A protein and the small-molecule ligand that binds it are described below.
Small molecule (SMILES): CC(=O)N[C@H]1[C@H](O[C@H]2[C@H](O[C@@H]3O[C@@H](C)[C@@H](O)[C@@H](O)[C@@H]3O)[C@@H](NC(C)=O)CO[C@@H]2CO)O[C@H](CO)[C@@H](O[C@@H]2O[C@H](CO[C@H]3O[C@H](CO)[C@@H](O)[C@H](O)[C@@H]3O)[C@@H](O)[C@H](O[C@H]3O[C@H](CO)[C@@H](O)[C@H](O)[C@@H]3O)[C@@H]2O[C@@H]2OC[C@@H](O)[C@H](O)[C@H]2O)[C@@H]1O

Binding-site contacts:
Ligand atom O5 contacts residue THR292 of chain 2.A at 3.4 Å.
Ligand atom C7 contacts residue ASN290 of chain 2.A at 3.4 Å.
Ligand atom C5 contacts residue ASN290 of chain 2.A at 3.7 Å.
Ligand atom C2 contacts residue ASN290 of chain 2.A at 2.5 Å.
Ligand atom C1 contacts residue THR292 of chain 2.A at 3.6 Å.
Ligand atom O7 contacts residue TYR293 of chain 2.A at 4.4 Å.
Ligand atom O6 contacts residue GLN295 of chain 2.A at 3.0 Å (h-bond).
Ligand atom C3 contacts residue ASN290 of chain 2.A at 3.9 Å.
Ligand atom O4 contacts residue ILE298 of chain 2.A at 4.5 Å.
Ligand atom O6 contacts residue ILE298 of chain 2.A at 4.1 Å.
Ligand atom C1 contacts residue ASN290 of chain 2.A at 1.6 Å.
Ligand atom C6 contacts residue GLN295 of chain 2.A at 3.4 Å.
Ligand atom C6 contacts residue ILE298 of chain 2.A at 3.5 Å (hydrophobic).
Ligand atom C6 contacts residue THR292 of chain 2.A at 4.1 Å.
Ligand atom C5 contacts residue THR292 of chain 2.A at 4.4 Å.
Ligand atom N2 contacts residue THR292 of chain 2.A at 4.3 Å.
Ligand atom C6 contacts residue GLN295 of chain 2.A at 3.9 Å.
Ligand atom O7 contacts residue ASN290 of chain 2.A at 3.6 Å.
Ligand atom C2 contacts residue THR292 of chain 2.A at 3.6 Å.
Ligand atom N2 contacts residue ASN290 of chain 2.A at 2.9 Å (h-bond).
Ligand atom C2 contacts residue GLN295 of chain 2.A at 4.2 Å.
Ligand atom O2 contacts residue GLN295 of chain 2.A at 3.7 Å.
Ligand atom O7 contacts residue THR292 of chain 2.A at 3.5 Å (h-bond).
Ligand atom O5 contacts residue ASN290 of chain 2.A at 2.4 Å (h-bond).
Ligand atom O3 contacts residue GLN295 of chain 2.A at 2.8 Å (h-bond).
Ligand atom C3 contacts residue GLN295 of chain 2.A at 3.4 Å.
Ligand atom C8 contacts residue ASN290 of chain 2.A at 4.5 Å.
Ligand atom C7 contacts residue THR292 of chain 2.A at 4.2 Å.
Ligand atom O6 contacts residue ILE298 of chain 2.A at 3.8 Å.
Ligand atom C4 contacts residue ASN290 of chain 2.A at 4.2 Å.
Ligand atom O6 contacts residue GLN295 of chain 2.A at 2.6 Å (h-bond).

Sequence of chain 2.A:
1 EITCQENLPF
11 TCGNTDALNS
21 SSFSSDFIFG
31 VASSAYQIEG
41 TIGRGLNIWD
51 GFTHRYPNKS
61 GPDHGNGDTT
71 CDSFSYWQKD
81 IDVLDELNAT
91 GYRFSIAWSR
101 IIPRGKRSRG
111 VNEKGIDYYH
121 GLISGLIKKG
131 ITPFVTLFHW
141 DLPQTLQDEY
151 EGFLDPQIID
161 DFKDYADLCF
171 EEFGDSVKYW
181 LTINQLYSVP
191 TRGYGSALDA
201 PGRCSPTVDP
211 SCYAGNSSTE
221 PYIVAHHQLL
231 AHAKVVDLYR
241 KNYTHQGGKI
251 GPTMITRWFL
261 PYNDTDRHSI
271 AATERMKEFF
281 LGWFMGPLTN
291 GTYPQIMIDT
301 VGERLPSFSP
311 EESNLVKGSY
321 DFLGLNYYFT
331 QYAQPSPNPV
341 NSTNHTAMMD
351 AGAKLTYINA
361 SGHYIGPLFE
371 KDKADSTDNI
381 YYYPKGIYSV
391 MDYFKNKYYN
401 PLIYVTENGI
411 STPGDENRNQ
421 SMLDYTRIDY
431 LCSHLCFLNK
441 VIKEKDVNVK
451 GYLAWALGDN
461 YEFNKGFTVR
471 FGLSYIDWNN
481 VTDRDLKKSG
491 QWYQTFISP